Sequence of chain 1.A:
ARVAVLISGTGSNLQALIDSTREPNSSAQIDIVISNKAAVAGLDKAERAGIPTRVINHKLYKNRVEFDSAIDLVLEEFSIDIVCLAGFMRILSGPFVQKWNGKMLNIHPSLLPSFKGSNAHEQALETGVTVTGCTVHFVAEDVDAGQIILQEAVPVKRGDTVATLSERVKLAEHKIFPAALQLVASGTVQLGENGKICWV

Binding-site contacts:
Ligand atom O22 contacts residue MET90 of chain 1.A at 3.7 Å.
Ligand atom P15 contacts residue SER13 of chain 1.A at 3.4 Å.
Ligand atom P15 contacts residue LYS171 of chain 1.A at 3.9 Å.
Ligand atom O16 contacts residue ASN14 of chain 1.A at 2.9 Å (h-bond).
Ligand atom C2 contacts residue PRO110 of chain 1.A at 4.0 Å (hydrophobic).
Ligand atom O16 contacts residue ALA87 of chain 1.A at 3.9 Å.
Ligand atom O18 contacts residue SER13 of chain 1.A at 2.1 Å (h-bond).
Ligand atom O6 contacts residue GLU174 of chain 1.A at 3.1 Å (salt-bridge).
Ligand atom O8 contacts residue ILE108 of chain 1.A at 3.7 Å.
Ligand atom O18 contacts residue THR11 of chain 1.A at 3.8 Å.
Ligand atom O17 contacts residue GLY10 of chain 1.A at 3.8 Å.
Ligand atom P15 contacts residue GLY12 of chain 1.A at 3.5 Å.
Ligand atom C1 contacts residue ASN14 of chain 1.A at 3.9 Å.
Ligand atom O17 contacts residue GLY12 of chain 1.A at 2.9 Å (h-bond).
Ligand atom O12 contacts residue SER13 of chain 1.A at 4.0 Å.
Ligand atom O22 contacts residue SER119 of chain 1.A at 3.9 Å.
Ligand atom O16 contacts residue SER13 of chain 1.A at 3.3 Å (h-bond).
Ligand atom P15 contacts residue ASN14 of chain 1.A at 3.8 Å.
Ligand atom C5 contacts residue LYS171 of chain 1.A at 3.8 Å.
Ligand atom N24 contacts residue Y6U1 of chain 1.C at 3.4 Å.
Ligand atom O12 contacts residue ASN14 of chain 1.A at 3.6 Å.
Ligand atom C21 contacts residue MET90 of chain 1.A at 4.0 Å (hydrophobic).
Ligand atom C1 contacts residue GLU174 of chain 1.A at 3.1 Å.
Ligand atom O18 contacts residue LYS171 of chain 1.A at 3.3 Å (salt-bridge).
Ligand atom C1 contacts residue LYS171 of chain 1.A at 3.7 Å.
Ligand atom N19 contacts residue ILE108 of chain 1.A at 3.9 Å.
Ligand atom O22 contacts residue PRO110 of chain 1.A at 4.0 Å.
Ligand atom O16 contacts residue GLY12 of chain 1.A at 3.7 Å.
Ligand atom O18 contacts residue GLY12 of chain 1.A at 3.8 Å.
Ligand atom O17 contacts residue THR11 of chain 1.A at 3.1 Å (h-bond).
Ligand atom O8 contacts residue HIS109 of chain 1.A at 3.9 Å.
Ligand atom C10 contacts residue ASN14 of chain 1.A at 3.6 Å.
Ligand atom O8 contacts residue GLU174 of chain 1.A at 3.2 Å (salt-bridge).
Ligand atom O8 contacts residue PRO110 of chain 1.A at 3.0 Å.
Ligand atom C2 contacts residue ILE108 of chain 1.A at 3.9 Å (hydrophobic).
Ligand atom C10 contacts residue GLY88 of chain 1.A at 3.6 Å.
Ligand atom O6 contacts residue LYS171 of chain 1.A at 3.1 Å.
Ligand atom O4 contacts residue GLY88 of chain 1.A at 4.0 Å.
Ligand atom O12 contacts residue LYS171 of chain 1.A at 3.1 Å (salt-bridge).
Ligand atom C2 contacts residue GLU174 of chain 1.A at 3.5 Å.

The small molecule below binds the protein below.
Small molecule (SMILES): NCC(=O)N[C@@H]1O[C@H](COP(=O)([O-])[O-])[C@@H](O)[C@H]1O